Binding-site contacts:
Ligand atom C40 contacts residue ALA30 of chain 1.M at 4.2 Å (hydrophobic).
Ligand atom O49 contacts residue TRP32 of chain 1.M at 3.2 Å (h-bond).
Ligand atom C18 contacts residue TRP98 of chain 1.D at 4.0 Å (hydrophobic).
Ligand atom C43 contacts residue PHE459 of chain 1.A at 3.8 Å (hydrophobic).
Ligand atom C25 contacts residue TRP98 of chain 1.D at 4.2 Å (hydrophobic).
Ligand atom C34 contacts residue PHE459 of chain 1.A at 3.9 Å (hydrophobic).
Ligand atom C28 contacts residue LEU27 of chain 1.M at 3.8 Å (hydrophobic).
Ligand atom O3 contacts residue TRP32 of chain 1.M at 4.2 Å.
Ligand atom C1 contacts residue TRP32 of chain 1.M at 3.8 Å (hydrophobic).
Ligand atom O55 contacts residue TRP32 of chain 1.M at 3.1 Å.
Ligand atom C25 contacts residue LEU95 of chain 1.D at 3.7 Å (hydrophobic).
Ligand atom C31 contacts residue TRP98 of chain 1.D at 3.5 Å (hydrophobic).
Ligand atom C1 contacts residue GLY31 of chain 1.M at 4.0 Å.
Ligand atom O49 contacts residue LEU28 of chain 1.M at 3.0 Å (h-bond).
Ligand atom C19 contacts residue LEU27 of chain 1.M at 3.7 Å (hydrophobic).
Ligand atom C5 contacts residue TYR35 of chain 1.M at 4.1 Å (hydrophobic).
Ligand atom O61 contacts residue TRP98 of chain 1.D at 3.5 Å (h-bond).
Ligand atom O6 contacts residue TYR35 of chain 1.M at 3.5 Å (h-bond).
Ligand atom C22 contacts residue TRP98 of chain 1.D at 3.5 Å (hydrophobic).
Ligand atom C11 contacts residue TYR35 of chain 1.M at 3.7 Å (hydrophobic).
Ligand atom C25 contacts residue LEU27 of chain 1.M at 4.0 Å (hydrophobic).
Ligand atom O16 contacts residue LEU28 of chain 1.M at 3.4 Å.
Ligand atom C18 contacts residue LEU28 of chain 1.M at 4.2 Å (hydrophobic).
Ligand atom C6 contacts residue LEU28 of chain 1.M at 4.2 Å (hydrophobic).
Ligand atom C57 contacts residue TRP98 of chain 1.D at 3.6 Å (hydrophobic).
Ligand atom O55 contacts residue HIS36 of chain 1.M at 4.2 Å.
Ligand atom O49 contacts residue GLY31 of chain 1.M at 3.8 Å.
Ligand atom O3 contacts residue HIS36 of chain 1.M at 3.7 Å.
Ligand atom C28 contacts residue TRP98 of chain 1.D at 4.3 Å (hydrophobic).
Ligand atom C28 contacts residue LEU95 of chain 1.D at 4.2 Å (hydrophobic).
Ligand atom C10 contacts residue TYR35 of chain 1.M at 3.5 Å (hydrophobic).
Ligand atom O61 contacts residue TYR102 of chain 1.D at 3.8 Å.
Ligand atom C37 contacts residue ALA30 of chain 1.M at 4.2 Å (hydrophobic).
Ligand atom O6 contacts residue TYR102 of chain 1.D at 3.5 Å.
Ligand atom C3 contacts residue TYR35 of chain 1.M at 4.1 Å (hydrophobic).
Ligand atom O1 contacts residue TYR35 of chain 1.M at 3.0 Å.
Ligand atom O16 contacts residue LEU27 of chain 1.M at 4.2 Å.
Ligand atom C57 contacts residue TYR35 of chain 1.M at 3.8 Å (hydrophobic).
Ligand atom O5 contacts residue TRP98 of chain 1.D at 3.6 Å.
Ligand atom C9 contacts residue TYR35 of chain 1.M at 4.0 Å (hydrophobic).

Sequence of chain 1.D:
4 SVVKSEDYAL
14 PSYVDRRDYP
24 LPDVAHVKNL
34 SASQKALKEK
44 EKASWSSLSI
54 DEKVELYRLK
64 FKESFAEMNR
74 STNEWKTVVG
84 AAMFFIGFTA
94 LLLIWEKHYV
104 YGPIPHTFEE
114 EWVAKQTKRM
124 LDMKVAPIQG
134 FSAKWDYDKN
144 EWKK

This protein binds this small molecule.
Small molecule (SMILES): CCCCCCCCCCO[C@@H]1O[C@H](CO)[C@@H](O[C@H]2O[C@H](CO)[C@@H](O)[C@H](O)[C@H]2O)[C@H](O)[C@H]1O

Sequence of chain 1.L:
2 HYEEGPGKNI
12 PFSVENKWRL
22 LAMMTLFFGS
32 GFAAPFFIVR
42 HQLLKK

Sequence of chain 1.A:
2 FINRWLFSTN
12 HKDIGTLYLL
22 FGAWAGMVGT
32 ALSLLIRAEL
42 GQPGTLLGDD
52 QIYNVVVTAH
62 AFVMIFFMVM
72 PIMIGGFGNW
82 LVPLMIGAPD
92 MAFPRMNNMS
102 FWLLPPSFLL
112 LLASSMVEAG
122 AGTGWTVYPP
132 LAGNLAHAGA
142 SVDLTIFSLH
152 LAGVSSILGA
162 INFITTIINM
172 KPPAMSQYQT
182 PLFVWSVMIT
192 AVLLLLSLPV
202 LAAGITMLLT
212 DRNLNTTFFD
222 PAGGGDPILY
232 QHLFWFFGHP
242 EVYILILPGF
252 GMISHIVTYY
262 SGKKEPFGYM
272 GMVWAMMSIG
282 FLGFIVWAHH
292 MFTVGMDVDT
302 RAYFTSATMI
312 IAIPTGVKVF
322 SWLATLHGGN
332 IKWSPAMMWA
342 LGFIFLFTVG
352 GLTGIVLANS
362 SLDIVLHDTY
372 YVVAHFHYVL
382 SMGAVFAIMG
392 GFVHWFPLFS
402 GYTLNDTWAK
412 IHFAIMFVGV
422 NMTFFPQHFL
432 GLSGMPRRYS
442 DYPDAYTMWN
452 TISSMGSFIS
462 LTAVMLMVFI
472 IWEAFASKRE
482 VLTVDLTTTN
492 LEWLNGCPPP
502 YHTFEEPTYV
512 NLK

Sequence of chain 1.M:
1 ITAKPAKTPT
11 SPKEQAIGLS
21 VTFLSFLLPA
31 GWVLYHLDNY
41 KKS